Binding-site contacts:
Ligand atom N2 contacts residue VAL1207 of chain 1.A at 3.6 Å.
Ligand atom C2 contacts residue ASN1211 of chain 1.A at 2.5 Å.
Ligand atom C8 contacts residue GLU1210 of chain 1.A at 4.3 Å.
Ligand atom C7 contacts residue PHE1209 of chain 1.A at 3.8 Å (hydrophobic).
Ligand atom C1 contacts residue ASN1211 of chain 1.A at 1.4 Å.
Ligand atom O4 contacts residue VAL1207 of chain 1.A at 4.2 Å.
Ligand atom C3 contacts residue ASN1211 of chain 1.A at 3.8 Å.
Ligand atom C7 contacts residue ASN1211 of chain 1.A at 3.1 Å.
Ligand atom O3 contacts residue VAL1207 of chain 1.A at 3.8 Å.
Ligand atom O5 contacts residue ASN1211 of chain 1.A at 2.4 Å (h-bond).
Ligand atom C5 contacts residue ASN1211 of chain 1.A at 3.6 Å.
Ligand atom C8 contacts residue PHE1209 of chain 1.A at 3.3 Å (hydrophobic).
Ligand atom C2 contacts residue VAL1207 of chain 1.A at 4.4 Å (hydrophobic).
Ligand atom N2 contacts residue ASN1211 of chain 1.A at 2.9 Å (h-bond).
Ligand atom N2 contacts residue PHE1209 of chain 1.A at 3.7 Å.
Ligand atom C8 contacts residue ASN1211 of chain 1.A at 4.4 Å.
Ligand atom C3 contacts residue VAL1207 of chain 1.A at 3.9 Å (hydrophobic).
Ligand atom O7 contacts residue ASN1211 of chain 1.A at 3.0 Å (h-bond).
Ligand atom C4 contacts residue ASN1211 of chain 1.A at 4.2 Å.
Ligand atom C8 contacts residue VAL1207 of chain 1.A at 4.4 Å (hydrophobic).

Sequence of chain 1.A:
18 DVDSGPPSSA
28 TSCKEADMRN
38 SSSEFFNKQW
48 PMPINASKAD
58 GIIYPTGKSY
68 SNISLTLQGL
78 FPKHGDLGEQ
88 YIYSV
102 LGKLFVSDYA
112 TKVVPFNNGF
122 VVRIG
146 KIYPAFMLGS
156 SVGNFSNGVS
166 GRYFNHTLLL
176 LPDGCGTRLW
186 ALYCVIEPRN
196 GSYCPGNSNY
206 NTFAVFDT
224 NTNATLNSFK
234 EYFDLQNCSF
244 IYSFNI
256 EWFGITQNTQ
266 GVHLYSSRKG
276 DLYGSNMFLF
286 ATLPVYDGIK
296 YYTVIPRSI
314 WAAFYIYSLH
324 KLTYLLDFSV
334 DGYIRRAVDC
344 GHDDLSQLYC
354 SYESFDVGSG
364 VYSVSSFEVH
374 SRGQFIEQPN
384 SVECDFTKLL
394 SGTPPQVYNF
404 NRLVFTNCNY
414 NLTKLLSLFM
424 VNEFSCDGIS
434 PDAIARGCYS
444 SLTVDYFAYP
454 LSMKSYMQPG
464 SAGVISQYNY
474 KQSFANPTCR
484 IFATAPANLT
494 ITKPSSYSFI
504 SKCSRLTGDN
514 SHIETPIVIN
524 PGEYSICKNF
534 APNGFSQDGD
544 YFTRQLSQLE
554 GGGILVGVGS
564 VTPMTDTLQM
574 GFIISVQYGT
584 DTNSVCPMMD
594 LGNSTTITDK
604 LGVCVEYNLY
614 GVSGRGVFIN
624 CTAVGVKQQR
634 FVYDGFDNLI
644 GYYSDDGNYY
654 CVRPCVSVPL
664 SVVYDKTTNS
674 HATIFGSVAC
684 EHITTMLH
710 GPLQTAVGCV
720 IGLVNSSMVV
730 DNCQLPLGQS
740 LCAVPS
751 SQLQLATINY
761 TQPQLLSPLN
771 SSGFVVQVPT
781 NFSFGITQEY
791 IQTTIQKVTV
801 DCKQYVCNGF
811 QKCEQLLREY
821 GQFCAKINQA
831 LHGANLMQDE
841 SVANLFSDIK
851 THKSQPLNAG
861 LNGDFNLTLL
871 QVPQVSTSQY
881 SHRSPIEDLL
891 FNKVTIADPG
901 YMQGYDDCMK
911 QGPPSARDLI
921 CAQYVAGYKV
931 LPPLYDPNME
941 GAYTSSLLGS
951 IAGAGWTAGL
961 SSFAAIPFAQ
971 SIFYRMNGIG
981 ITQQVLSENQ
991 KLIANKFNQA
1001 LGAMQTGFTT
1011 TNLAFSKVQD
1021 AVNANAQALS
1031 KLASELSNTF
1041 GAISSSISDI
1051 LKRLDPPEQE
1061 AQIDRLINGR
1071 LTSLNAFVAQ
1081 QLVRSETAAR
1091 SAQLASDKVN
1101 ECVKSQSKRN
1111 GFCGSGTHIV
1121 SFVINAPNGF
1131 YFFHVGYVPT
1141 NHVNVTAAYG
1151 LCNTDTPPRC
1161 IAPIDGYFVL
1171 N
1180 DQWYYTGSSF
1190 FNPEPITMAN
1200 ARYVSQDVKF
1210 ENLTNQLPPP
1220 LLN

A protein and the small-molecule ligand that binds it are described below.
Small molecule (SMILES): CC(=O)N[C@@H]1[C@@H](O)[C@H](O)[C@@H](CO)O[C@H]1O